Binding-site contacts:
Ligand atom O5 contacts residue ASN299 of chain 1.E at 2.4 Å (h-bond).
Ligand atom C7 contacts residue HIS297 of chain 1.E at 3.9 Å.
Ligand atom O7 contacts residue ASN299 of chain 1.E at 3.1 Å (h-bond).
Ligand atom O3 contacts residue HIS297 of chain 1.E at 4.3 Å.
Ligand atom C2 contacts residue ASN299 of chain 1.E at 2.5 Å.
Ligand atom C8 contacts residue CYS264 of chain 1.E at 4.3 Å (hydrophobic).
Ligand atom C5 contacts residue THR381 of chain 1.E at 4.3 Å.
Ligand atom C1 contacts residue THR381 of chain 1.E at 3.7 Å.
Ligand atom N2 contacts residue ASN299 of chain 1.E at 3.0 Å (h-bond).
Ligand atom N2 contacts residue HIS297 of chain 1.E at 3.0 Å (h-bond).
Ligand atom O5 contacts residue SER379 of chain 1.E at 3.8 Å.
Ligand atom C1 contacts residue SER379 of chain 1.E at 3.9 Å.
Ligand atom C8 contacts residue HIS297 of chain 1.E at 3.8 Å.
Ligand atom C4 contacts residue ASN299 of chain 1.E at 4.3 Å.
Ligand atom C7 contacts residue ASN299 of chain 1.E at 3.2 Å.
Ligand atom C8 contacts residue ASN263 of chain 1.E at 3.2 Å.
Ligand atom C2 contacts residue HIS297 of chain 1.E at 4.0 Å.
Ligand atom C1 contacts residue ASN299 of chain 1.E at 1.5 Å.
Ligand atom C1 contacts residue HIS297 of chain 1.E at 4.4 Å.
Ligand atom O7 contacts residue ASN263 of chain 1.E at 3.8 Å.
Ligand atom C8 contacts residue THR265 of chain 1.E at 3.7 Å.
Ligand atom C8 contacts residue ASN299 of chain 1.E at 4.0 Å.
Ligand atom O5 contacts residue THR381 of chain 1.E at 3.8 Å.
Ligand atom O6 contacts residue THR381 of chain 1.E at 4.2 Å.
Ligand atom C5 contacts residue ASN299 of chain 1.E at 3.8 Å.
Ligand atom C7 contacts residue ASN263 of chain 1.E at 4.1 Å.
Ligand atom C3 contacts residue ASN299 of chain 1.E at 3.9 Å.
Ligand atom C3 contacts residue HIS297 of chain 1.E at 3.9 Å.

This small molecule binds to this protein.
Small molecule (SMILES): CC(=O)N[C@H]1[C@H](O[C@H]2[C@H](O)[C@@H](NC(C)=O)CO[C@@H]2CO)O[C@H](CO)[C@@H](O)[C@@H]1O

Sequence of chain 1.E:
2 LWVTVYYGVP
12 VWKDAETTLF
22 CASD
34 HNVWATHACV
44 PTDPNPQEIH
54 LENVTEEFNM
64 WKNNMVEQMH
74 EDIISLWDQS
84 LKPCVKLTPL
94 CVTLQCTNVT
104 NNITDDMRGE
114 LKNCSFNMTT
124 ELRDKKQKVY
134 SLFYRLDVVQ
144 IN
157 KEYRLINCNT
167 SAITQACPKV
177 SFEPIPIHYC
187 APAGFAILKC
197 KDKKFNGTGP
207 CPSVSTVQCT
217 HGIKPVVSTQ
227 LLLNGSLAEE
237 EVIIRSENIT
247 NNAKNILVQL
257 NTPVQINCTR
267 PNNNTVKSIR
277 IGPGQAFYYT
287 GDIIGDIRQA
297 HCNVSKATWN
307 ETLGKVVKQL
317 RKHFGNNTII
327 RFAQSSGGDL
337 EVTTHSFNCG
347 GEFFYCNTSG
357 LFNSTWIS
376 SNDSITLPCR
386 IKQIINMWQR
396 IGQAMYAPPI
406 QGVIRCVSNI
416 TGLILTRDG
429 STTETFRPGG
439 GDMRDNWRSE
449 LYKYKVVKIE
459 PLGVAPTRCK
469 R